Sequence of chain 1.A:
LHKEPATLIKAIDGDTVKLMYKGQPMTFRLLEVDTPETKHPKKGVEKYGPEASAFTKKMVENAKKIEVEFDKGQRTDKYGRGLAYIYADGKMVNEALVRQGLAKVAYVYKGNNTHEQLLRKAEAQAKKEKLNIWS

This small molecule binds to this protein.
Small molecule (SMILES): Cc1cn([C@H]2C[C@H](OP(=O)(O)O)[C@@H](COP(=O)(O)O)O2)c(=O)[nH]c1=O

Binding-site contacts:
Ligand atom C5 contacts residue LEU89 of chain 1.A at 3.9 Å (hydrophobic).
Ligand atom C6 contacts residue TYR113 of chain 1.A at 4.0 Å (hydrophobic).
Ligand atom N3 contacts residue TYR115 of chain 1.A at 3.6 Å (h-bond).
Ligand atom O6P contacts residue ASP21 of chain 1.A at 3.9 Å.
Ligand atom C5' contacts residue ARG87 of chain 1.A at 4.0 Å.
Ligand atom P2 contacts residue CA1 of chain 1.B at 3.8 Å.
Ligand atom C5' contacts residue TYR113 of chain 1.A at 3.5 Å (hydrophobic).
Ligand atom C5 contacts residue TYR113 of chain 1.A at 3.9 Å (hydrophobic).
Ligand atom C2 contacts residue ASP83 of chain 1.A at 3.8 Å.
Ligand atom N1 contacts residue TYR115 of chain 1.A at 3.6 Å.
Ligand atom C2 contacts residue TYR115 of chain 1.A at 3.2 Å (hydrophobic).
Ligand atom O6P contacts residue CA1 of chain 1.B at 2.6 Å.
Ligand atom O5P contacts residue CA1 of chain 1.B at 4.0 Å.
Ligand atom C4' contacts residue ARG87 of chain 1.A at 3.7 Å.
Ligand atom P2 contacts residue ARG35 of chain 1.A at 3.5 Å.
Ligand atom C5M contacts residue ARG35 of chain 1.A at 3.5 Å.
Ligand atom O4 contacts residue LEU89 of chain 1.A at 3.5 Å.
Ligand atom C5M contacts residue LEU36 of chain 1.A at 3.7 Å (hydrophobic).
Ligand atom O5P contacts residue ARG35 of chain 1.A at 2.9 Å (salt-bridge).
Ligand atom O6P contacts residue ARG35 of chain 1.A at 2.8 Å (salt-bridge).
Ligand atom O3' contacts residue TYR85 of chain 1.A at 3.8 Å.
Ligand atom O3P contacts residue TYR85 of chain 1.A at 3.6 Å (h-bond).
Ligand atom O5P contacts residue ARG87 of chain 1.A at 2.8 Å (salt-bridge).
Ligand atom C2' contacts residue TYR115 of chain 1.A at 3.4 Å (hydrophobic).
Ligand atom O4 contacts residue TYR113 of chain 1.A at 4.1 Å.
Ligand atom O2P contacts residue TYR85 of chain 1.A at 2.5 Å (h-bond).
Ligand atom C4 contacts residue LEU89 of chain 1.A at 3.6 Å (hydrophobic).
Ligand atom O2 contacts residue ASP83 of chain 1.A at 3.6 Å.
Ligand atom O4' contacts residue ASP83 of chain 1.A at 4.0 Å.
Ligand atom O4 contacts residue LEU37 of chain 1.A at 3.6 Å.
Ligand atom P2 contacts residue ARG87 of chain 1.A at 3.8 Å.
Ligand atom O5' contacts residue ARG87 of chain 1.A at 3.1 Å (salt-bridge).
Ligand atom O5' contacts residue ARG35 of chain 1.A at 3.4 Å (salt-bridge).
Ligand atom O4' contacts residue ARG87 of chain 1.A at 2.9 Å (salt-bridge).
Ligand atom C1' contacts residue ARG87 of chain 1.A at 4.1 Å.
Ligand atom P1 contacts residue TYR85 of chain 1.A at 3.5 Å.
Ligand atom O2 contacts residue TYR115 of chain 1.A at 3.3 Å (h-bond).
Ligand atom O6P contacts residue ASP40 of chain 1.A at 2.9 Å (salt-bridge).
Ligand atom N3 contacts residue LEU89 of chain 1.A at 3.7 Å.
Ligand atom C5M contacts residue TYR113 of chain 1.A at 3.9 Å (hydrophobic).